A protein and the small-molecule ligand that binds it are described below.
Small molecule (SMILES): Cc1ccc(C(=O)Nc2ccc(CN3CCN(C)CC3)c(C(F)(F)F)c2)cc1C#Cc1cnc2[nH]ncc2c1

Sequence of chain 1.A:
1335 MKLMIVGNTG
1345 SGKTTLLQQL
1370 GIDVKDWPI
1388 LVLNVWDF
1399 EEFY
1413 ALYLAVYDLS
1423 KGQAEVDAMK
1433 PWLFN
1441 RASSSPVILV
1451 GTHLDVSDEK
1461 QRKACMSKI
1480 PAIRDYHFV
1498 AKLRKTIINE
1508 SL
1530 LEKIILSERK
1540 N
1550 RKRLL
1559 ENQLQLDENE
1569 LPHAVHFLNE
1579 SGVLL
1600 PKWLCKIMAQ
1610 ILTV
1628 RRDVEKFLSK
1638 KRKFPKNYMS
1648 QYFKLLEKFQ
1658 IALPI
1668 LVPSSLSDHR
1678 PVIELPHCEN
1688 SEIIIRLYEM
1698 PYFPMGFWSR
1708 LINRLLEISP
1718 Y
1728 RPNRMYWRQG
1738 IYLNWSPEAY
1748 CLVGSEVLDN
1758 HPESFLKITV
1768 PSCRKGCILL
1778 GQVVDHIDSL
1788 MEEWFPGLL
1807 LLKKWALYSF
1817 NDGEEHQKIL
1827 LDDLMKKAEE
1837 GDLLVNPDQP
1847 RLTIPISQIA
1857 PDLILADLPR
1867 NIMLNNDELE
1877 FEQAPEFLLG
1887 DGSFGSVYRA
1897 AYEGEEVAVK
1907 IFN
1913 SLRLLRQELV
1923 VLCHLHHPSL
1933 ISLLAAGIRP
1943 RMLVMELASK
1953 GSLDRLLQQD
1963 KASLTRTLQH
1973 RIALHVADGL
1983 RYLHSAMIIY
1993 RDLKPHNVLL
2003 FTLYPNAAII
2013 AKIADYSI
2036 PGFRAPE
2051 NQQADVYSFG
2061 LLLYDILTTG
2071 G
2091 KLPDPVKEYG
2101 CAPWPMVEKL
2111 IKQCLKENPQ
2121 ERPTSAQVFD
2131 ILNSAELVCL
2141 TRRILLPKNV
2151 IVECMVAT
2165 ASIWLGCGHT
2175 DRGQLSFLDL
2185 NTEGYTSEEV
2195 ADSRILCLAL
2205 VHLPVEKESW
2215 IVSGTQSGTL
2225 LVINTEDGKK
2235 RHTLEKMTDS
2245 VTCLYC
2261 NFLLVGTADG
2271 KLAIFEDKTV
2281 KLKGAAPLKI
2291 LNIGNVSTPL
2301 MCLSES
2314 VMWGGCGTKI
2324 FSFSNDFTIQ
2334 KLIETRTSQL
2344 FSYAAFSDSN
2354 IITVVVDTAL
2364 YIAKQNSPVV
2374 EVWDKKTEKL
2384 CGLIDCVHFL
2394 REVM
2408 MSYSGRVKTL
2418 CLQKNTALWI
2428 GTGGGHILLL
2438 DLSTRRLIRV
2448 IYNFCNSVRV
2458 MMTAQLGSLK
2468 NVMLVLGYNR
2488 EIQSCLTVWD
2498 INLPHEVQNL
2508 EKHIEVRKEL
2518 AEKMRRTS

Binding-site contacts:
Ligand atom C37 contacts residue PHE1890 of chain 1.A at 3.0 Å (hydrophobic).
Ligand atom C32 contacts residue LEU1885 of chain 1.A at 3.4 Å (hydrophobic).
Ligand atom N36 contacts residue ALA1950 of chain 1.A at 3.5 Å (h-bond).
Ligand atom C20 contacts residue ILE1990 of chain 1.A at 3.5 Å (hydrophobic).
Ligand atom N10 contacts residue LEU1924 of chain 1.A at 3.7 Å.
Ligand atom C12 contacts residue ASP2017 of chain 1.A at 3.7 Å.
Ligand atom C22 contacts residue TYR1992 of chain 1.A at 3.3 Å (hydrophobic).
Ligand atom C16 contacts residue LEU1924 of chain 1.A at 3.6 Å (hydrophobic).
Ligand atom N38 contacts residue GLU1948 of chain 1.A at 3.5 Å (salt-bridge).
Ligand atom C39 contacts residue ALA1950 of chain 1.A at 3.6 Å (hydrophobic).
Ligand atom N38 contacts residue ALA1950 of chain 1.A at 2.6 Å (h-bond).
Ligand atom F27 contacts residue ILE1933 of chain 1.A at 3.6 Å.
Ligand atom F27 contacts residue ILE2015 of chain 1.A at 2.7 Å.
Ligand atom C31 contacts residue LEU2001 of chain 1.A at 3.7 Å (hydrophobic).
Ligand atom F27 contacts residue ALA2016 of chain 1.A at 3.3 Å.
Ligand atom C33 contacts residue LEU1885 of chain 1.A at 3.3 Å (hydrophobic).
Ligand atom N10 contacts residue GLU1920 of chain 1.A at 3.5 Å (salt-bridge).
Ligand atom C19 contacts residue ILE1990 of chain 1.A at 3.5 Å (hydrophobic).
Ligand atom F26 contacts residue TYR1992 of chain 1.A at 2.8 Å.
Ligand atom C08 contacts residue ASP2017 of chain 1.A at 3.4 Å.
Ligand atom N10 contacts residue ASP2017 of chain 1.A at 3.6 Å.
Ligand atom C23 contacts residue ASP2017 of chain 1.A at 3.1 Å.
Ligand atom N38 contacts residue LEU1949 of chain 1.A at 3.6 Å.
Ligand atom O09 contacts residue ALA2016 of chain 1.A at 3.3 Å.
Ligand atom N35 contacts residue LEU1949 of chain 1.A at 3.7 Å.
Ligand atom C06 contacts residue MET1947 of chain 1.A at 3.7 Å (hydrophobic).
Ligand atom C39 contacts residue GLU1948 of chain 1.A at 3.2 Å.
Ligand atom C11 contacts residue LEU1924 of chain 1.A at 3.4 Å (hydrophobic).
Ligand atom O09 contacts residue ILE1933 of chain 1.A at 3.3 Å.
Ligand atom C08 contacts residue ILE1933 of chain 1.A at 3.7 Å (hydrophobic).
Ligand atom N18 contacts residue TYR1992 of chain 1.A at 3.7 Å.
Ligand atom N35 contacts residue ALA1950 of chain 1.A at 2.8 Å (h-bond).
Ligand atom F28 contacts residue LEU1932 of chain 1.A at 3.4 Å.
Ligand atom C22 contacts residue ASP2017 of chain 1.A at 2.9 Å.
Ligand atom C34 contacts residue ALA1950 of chain 1.A at 3.3 Å (hydrophobic).
Ligand atom N36 contacts residue GLY1953 of chain 1.A at 3.5 Å.
Ligand atom O09 contacts residue ASP2017 of chain 1.A at 2.8 Å (salt-bridge).
Ligand atom C23 contacts residue TYR1992 of chain 1.A at 3.4 Å (hydrophobic).
Ligand atom N21 contacts residue ASP2017 of chain 1.A at 3.5 Å (salt-bridge).
Ligand atom C37 contacts residue LEU1885 of chain 1.A at 3.6 Å (hydrophobic).